A protein and the small-molecule ligand that binds it are described below.
Small molecule (SMILES): CC(=O)N[C@@H]1[C@@H](O)[C@H](O)[C@@H](CO)O[C@H]1O

Sequence of chain 1.C:
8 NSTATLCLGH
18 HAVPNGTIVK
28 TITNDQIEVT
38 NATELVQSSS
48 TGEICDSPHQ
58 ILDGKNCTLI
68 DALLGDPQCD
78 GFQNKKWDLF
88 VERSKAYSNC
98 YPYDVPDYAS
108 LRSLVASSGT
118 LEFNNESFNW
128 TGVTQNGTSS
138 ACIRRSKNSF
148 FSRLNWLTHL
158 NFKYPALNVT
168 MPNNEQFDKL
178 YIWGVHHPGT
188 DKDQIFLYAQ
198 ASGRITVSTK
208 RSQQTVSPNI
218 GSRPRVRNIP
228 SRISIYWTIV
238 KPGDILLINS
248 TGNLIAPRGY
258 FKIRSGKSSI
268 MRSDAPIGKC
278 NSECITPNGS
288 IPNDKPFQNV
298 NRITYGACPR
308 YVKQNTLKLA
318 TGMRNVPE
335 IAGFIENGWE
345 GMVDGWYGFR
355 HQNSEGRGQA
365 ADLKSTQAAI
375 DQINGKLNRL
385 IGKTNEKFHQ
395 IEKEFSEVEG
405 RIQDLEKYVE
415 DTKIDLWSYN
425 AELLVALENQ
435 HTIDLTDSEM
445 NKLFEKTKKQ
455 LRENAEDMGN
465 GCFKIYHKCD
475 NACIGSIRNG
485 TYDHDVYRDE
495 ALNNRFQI

Binding-site contacts:
Ligand atom O5 contacts residue ASN165 of chain 1.C at 4.3 Å.
Ligand atom O7 contacts residue ARG201 of chain 1.C at 3.8 Å.
Ligand atom C3 contacts residue ASP188 of chain 1.D at 4.5 Å.
Ligand atom C2 contacts residue ASN246 of chain 1.C at 2.6 Å.
Ligand atom O7 contacts residue ASN246 of chain 1.C at 2.8 Å (h-bond).
Ligand atom N2 contacts residue GLY218 of chain 1.D at 4.0 Å.
Ligand atom C7 contacts residue THR248 of chain 1.C at 4.5 Å.
Ligand atom C6 contacts residue ALA163 of chain 1.C at 4.2 Å (hydrophobic).
Ligand atom C8 contacts residue THR203 of chain 1.C at 4.2 Å.
Ligand atom N2 contacts residue ASN246 of chain 1.C at 3.0 Å (h-bond).
Ligand atom C7 contacts residue ILE217 of chain 1.D at 3.6 Å (hydrophobic).
Ligand atom O7 contacts residue THR248 of chain 1.C at 3.6 Å.
Ligand atom O3 contacts residue THR248 of chain 1.C at 4.3 Å.
Ligand atom C6 contacts residue NAG1 of chain 1.F at 3.8 Å.
Ligand atom O4 contacts residue ALA163 of chain 1.C at 4.4 Å.
Ligand atom O5 contacts residue LEU164 of chain 1.C at 4.4 Å.
Ligand atom C1 contacts residue SER219 of chain 1.D at 4.3 Å.
Ligand atom C1 contacts residue ASN246 of chain 1.C at 1.5 Å.
Ligand atom O5 contacts residue NAG1 of chain 1.F at 4.5 Å.
Ligand atom C8 contacts residue ARG201 of chain 1.C at 3.4 Å.
Ligand atom O3 contacts residue ASP188 of chain 1.D at 4.3 Å.
Ligand atom C7 contacts residue ASN246 of chain 1.C at 3.3 Å.
Ligand atom C5 contacts residue ASN246 of chain 1.C at 3.7 Å.
Ligand atom O5 contacts residue ASN246 of chain 1.C at 2.4 Å (h-bond).
Ligand atom O7 contacts residue SER247 of chain 1.C at 4.0 Å.
Ligand atom C5 contacts residue NAG1 of chain 1.F at 4.1 Å.
Ligand atom C4 contacts residue ALA163 of chain 1.C at 3.8 Å (hydrophobic).
Ligand atom C3 contacts residue ASN246 of chain 1.C at 3.9 Å.
Ligand atom O6 contacts residue NAG1 of chain 1.F at 4.1 Å.
Ligand atom C1 contacts residue GLY218 of chain 1.D at 4.2 Å.
Ligand atom C4 contacts residue ASN246 of chain 1.C at 4.3 Å.
Ligand atom N2 contacts residue ILE217 of chain 1.D at 3.3 Å (h-bond).
Ligand atom C7 contacts residue ARG201 of chain 1.C at 4.4 Å.
Ligand atom C8 contacts residue ILE217 of chain 1.D at 3.0 Å (hydrophobic).
Ligand atom C5 contacts residue ALA163 of chain 1.C at 4.5 Å (hydrophobic).

Sequence of chain 1.D:
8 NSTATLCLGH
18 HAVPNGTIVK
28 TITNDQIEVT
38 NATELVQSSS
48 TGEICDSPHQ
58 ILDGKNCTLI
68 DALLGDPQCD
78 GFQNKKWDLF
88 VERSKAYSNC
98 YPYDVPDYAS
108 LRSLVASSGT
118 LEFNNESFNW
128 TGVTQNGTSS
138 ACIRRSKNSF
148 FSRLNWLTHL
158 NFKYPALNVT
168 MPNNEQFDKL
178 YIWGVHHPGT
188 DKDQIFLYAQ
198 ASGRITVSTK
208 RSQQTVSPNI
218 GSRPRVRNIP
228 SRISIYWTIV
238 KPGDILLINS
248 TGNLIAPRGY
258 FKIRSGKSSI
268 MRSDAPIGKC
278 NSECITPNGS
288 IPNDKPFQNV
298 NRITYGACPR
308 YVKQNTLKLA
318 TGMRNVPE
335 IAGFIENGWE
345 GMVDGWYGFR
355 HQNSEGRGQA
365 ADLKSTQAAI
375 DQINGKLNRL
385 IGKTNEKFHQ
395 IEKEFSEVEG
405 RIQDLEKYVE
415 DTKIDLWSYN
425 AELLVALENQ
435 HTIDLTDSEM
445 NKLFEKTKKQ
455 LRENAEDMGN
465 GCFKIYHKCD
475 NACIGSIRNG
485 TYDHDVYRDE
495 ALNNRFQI